Sequence of chain 1.B:
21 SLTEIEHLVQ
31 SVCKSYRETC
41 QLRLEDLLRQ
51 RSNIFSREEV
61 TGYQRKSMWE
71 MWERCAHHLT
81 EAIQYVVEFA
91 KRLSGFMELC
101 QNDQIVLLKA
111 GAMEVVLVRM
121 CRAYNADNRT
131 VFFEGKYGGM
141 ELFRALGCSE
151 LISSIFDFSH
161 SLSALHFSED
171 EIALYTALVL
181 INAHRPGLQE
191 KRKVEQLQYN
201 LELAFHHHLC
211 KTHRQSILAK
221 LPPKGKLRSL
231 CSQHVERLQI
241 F

Binding-site contacts:
Ligand atom C18 contacts residue MET120 of chain 1.B at 3.9 Å (hydrophobic).
Ligand atom C4 contacts residue MET120 of chain 1.B at 3.9 Å (hydrophobic).
Ligand atom C3 contacts residue PHE143 of chain 1.B at 3.5 Å (hydrophobic).
Ligand atom C28 contacts residue LEU238 of chain 1.B at 3.8 Å (hydrophobic).
Ligand atom C6 contacts residue CYS75 of chain 1.B at 3.9 Å (hydrophobic).
Ligand atom C21 contacts residue GLN41 of chain 1.B at 3.3 Å.
Ligand atom C25 contacts residue CYS75 of chain 1.B at 3.9 Å (hydrophobic).
Ligand atom C14 contacts residue PHE132 of chain 1.B at 3.8 Å (hydrophobic).
Ligand atom C1 contacts residue PHE156 of chain 1.B at 3.6 Å (hydrophobic).
Ligand atom N13 contacts residue SO41 of chain 1.G at 3.6 Å.
Ligand atom C27 contacts residue LEU151 of chain 1.B at 3.9 Å (hydrophobic).
Ligand atom C31 contacts residue CYS75 of chain 1.B at 3.5 Å (hydrophobic).
Ligand atom C15 contacts residue ALA123 of chain 1.B at 3.7 Å (hydrophobic).
Ligand atom C9 contacts residue MET120 of chain 1.B at 3.7 Å (hydrophobic).
Ligand atom C25 contacts residue ILE152 of chain 1.B at 3.9 Å (hydrophobic).
Ligand atom C28 contacts residue LEU151 of chain 1.B at 3.6 Å (hydrophobic).
Ligand atom C15 contacts residue SO41 of chain 1.G at 3.8 Å.
Ligand atom C11 contacts residue SO41 of chain 1.G at 3.5 Å.
Ligand atom C11 contacts residue PHE132 of chain 1.B at 3.6 Å (hydrophobic).
Ligand atom C29 contacts residue PHE241 of chain 1.B at 3.9 Å (hydrophobic).
Ligand atom C17 contacts residue GLN41 of chain 1.B at 3.4 Å.
Ligand atom C14 contacts residue SO41 of chain 1.G at 3.9 Å.
Ligand atom C27 contacts residue HIS234 of chain 1.B at 3.5 Å.
Ligand atom C3 contacts residue ILE152 of chain 1.B at 3.9 Å (hydrophobic).
Ligand atom C10 contacts residue MET120 of chain 1.B at 3.7 Å (hydrophobic).
Ligand atom C15 contacts residue LEU42 of chain 1.B at 3.5 Å (hydrophobic).
Ligand atom C30 contacts residue LEU238 of chain 1.B at 3.9 Å (hydrophobic).
Ligand atom O20 contacts residue LEU42 of chain 1.B at 3.8 Å.
Ligand atom C1 contacts residue ILE155 of chain 1.B at 3.7 Å (hydrophobic).
Ligand atom C19 contacts residue LEU42 of chain 1.B at 3.9 Å (hydrophobic).
Ligand atom C17 contacts residue SO41 of chain 1.G at 3.9 Å.
Ligand atom C12 contacts residue PHE133 of chain 1.B at 3.5 Å (hydrophobic).
Ligand atom C10 contacts residue SO41 of chain 1.G at 3.5 Å.
Ligand atom N16 contacts residue LEU42 of chain 1.B at 3.8 Å.
Ligand atom C31 contacts residue LEU146 of chain 1.B at 3.6 Å (hydrophobic).
Ligand atom O20 contacts residue ALA123 of chain 1.B at 3.5 Å.
Ligand atom O24 contacts residue HIS234 of chain 1.B at 3.0 Å.
Ligand atom O23 contacts residue CYS75 of chain 1.B at 3.3 Å.
Ligand atom C29 contacts residue LEU238 of chain 1.B at 3.5 Å (hydrophobic).
Ligand atom C9 contacts residue HIS78 of chain 1.B at 3.8 Å.

A small-molecule ligand and the protein it binds are described below.
Small molecule (SMILES): CC(=O)N1CCN(c2ccc(CN(CC(C)C)S(=O)(=O)Cc3ccccc3)cc2)CC1